Binding-site contacts:
Ligand atom C4 contacts residue ASN1134 of chain 1.A at 4.2 Å.
Ligand atom N2 contacts residue ASN1134 of chain 1.A at 2.9 Å (h-bond).
Ligand atom O7 contacts residue ASN1134 of chain 1.A at 3.3 Å (h-bond).
Ligand atom C8 contacts residue ASN1134 of chain 1.A at 4.4 Å.
Ligand atom C3 contacts residue ASN1134 of chain 1.A at 3.8 Å.
Ligand atom C7 contacts residue ASN1134 of chain 1.A at 3.3 Å.
Ligand atom C1 contacts residue ASN1134 of chain 1.A at 1.4 Å.
Ligand atom C2 contacts residue ASN1134 of chain 1.A at 2.5 Å.
Ligand atom O5 contacts residue ASN1134 of chain 1.A at 2.4 Å (h-bond).
Ligand atom C5 contacts residue ASN1134 of chain 1.A at 3.7 Å.

Sequence of chain 1.A:
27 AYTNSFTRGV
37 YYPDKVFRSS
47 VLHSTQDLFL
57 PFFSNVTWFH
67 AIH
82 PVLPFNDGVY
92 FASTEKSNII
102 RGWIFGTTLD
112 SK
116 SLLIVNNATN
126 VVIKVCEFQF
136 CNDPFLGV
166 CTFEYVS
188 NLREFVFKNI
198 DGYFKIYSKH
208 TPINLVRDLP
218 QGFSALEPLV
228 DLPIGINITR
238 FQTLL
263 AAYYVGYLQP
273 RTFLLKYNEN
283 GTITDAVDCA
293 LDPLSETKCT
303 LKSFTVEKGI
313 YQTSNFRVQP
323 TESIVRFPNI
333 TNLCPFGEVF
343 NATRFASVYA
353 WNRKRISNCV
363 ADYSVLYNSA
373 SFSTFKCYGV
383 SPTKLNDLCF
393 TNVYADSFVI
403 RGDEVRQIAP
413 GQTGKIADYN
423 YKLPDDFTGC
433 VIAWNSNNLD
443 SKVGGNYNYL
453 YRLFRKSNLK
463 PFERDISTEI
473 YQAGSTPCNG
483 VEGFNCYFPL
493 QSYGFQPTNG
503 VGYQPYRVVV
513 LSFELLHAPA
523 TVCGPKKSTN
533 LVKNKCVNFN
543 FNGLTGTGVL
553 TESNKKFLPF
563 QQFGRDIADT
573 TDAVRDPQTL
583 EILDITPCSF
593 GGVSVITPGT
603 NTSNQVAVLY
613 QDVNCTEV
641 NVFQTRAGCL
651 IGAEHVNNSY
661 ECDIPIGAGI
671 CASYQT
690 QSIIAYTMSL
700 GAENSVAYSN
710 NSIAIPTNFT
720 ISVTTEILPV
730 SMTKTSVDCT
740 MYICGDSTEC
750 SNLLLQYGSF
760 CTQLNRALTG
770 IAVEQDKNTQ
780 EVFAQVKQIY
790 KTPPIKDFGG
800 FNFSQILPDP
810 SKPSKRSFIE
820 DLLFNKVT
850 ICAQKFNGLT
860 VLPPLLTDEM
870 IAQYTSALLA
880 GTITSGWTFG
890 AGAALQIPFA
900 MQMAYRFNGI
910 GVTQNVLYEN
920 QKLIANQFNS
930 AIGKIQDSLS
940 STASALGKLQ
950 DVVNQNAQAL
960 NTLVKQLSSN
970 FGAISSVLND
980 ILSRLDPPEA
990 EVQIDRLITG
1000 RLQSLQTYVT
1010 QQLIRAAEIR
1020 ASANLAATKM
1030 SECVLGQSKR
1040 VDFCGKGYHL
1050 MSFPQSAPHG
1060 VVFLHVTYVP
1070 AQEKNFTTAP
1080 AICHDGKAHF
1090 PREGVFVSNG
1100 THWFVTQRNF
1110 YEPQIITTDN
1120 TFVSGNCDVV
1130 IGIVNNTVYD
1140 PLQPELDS

This protein binds this small molecule.
Small molecule (SMILES): CC(=O)N[C@H]1[C@H](O[C@H]2[C@H](O)[C@@H](NC(C)=O)CO[C@@H]2CO)O[C@H](CO)[C@@H](O)[C@@H]1O